Sequence of chain 1.C:
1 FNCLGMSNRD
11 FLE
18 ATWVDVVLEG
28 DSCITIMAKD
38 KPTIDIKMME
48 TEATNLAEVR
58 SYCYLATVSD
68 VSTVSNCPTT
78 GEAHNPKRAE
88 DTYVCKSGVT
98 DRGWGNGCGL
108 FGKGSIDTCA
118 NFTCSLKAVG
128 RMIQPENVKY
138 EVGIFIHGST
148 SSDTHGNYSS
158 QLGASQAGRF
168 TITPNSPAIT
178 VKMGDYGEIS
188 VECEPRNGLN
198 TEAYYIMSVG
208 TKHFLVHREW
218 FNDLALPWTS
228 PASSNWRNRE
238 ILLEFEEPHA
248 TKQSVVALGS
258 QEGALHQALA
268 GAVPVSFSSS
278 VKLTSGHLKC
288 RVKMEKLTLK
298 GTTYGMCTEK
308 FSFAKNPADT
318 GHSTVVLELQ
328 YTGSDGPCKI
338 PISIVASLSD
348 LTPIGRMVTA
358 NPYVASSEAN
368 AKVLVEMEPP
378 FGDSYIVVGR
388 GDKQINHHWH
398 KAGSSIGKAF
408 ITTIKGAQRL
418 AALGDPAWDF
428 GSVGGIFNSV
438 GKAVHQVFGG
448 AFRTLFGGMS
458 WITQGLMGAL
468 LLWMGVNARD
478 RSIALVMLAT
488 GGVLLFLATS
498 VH

This small molecule binds to this protein.
Small molecule (SMILES): CC(=O)N[C@@H]1[C@@H](O)[C@H](O)[C@@H](CO)O[C@H]1O

Binding-site contacts:
Ligand atom C5 contacts residue ASN154 of chain 1.C at 3.7 Å.
Ligand atom C4 contacts residue ASN154 of chain 1.C at 4.2 Å.
Ligand atom C1 contacts residue SER157 of chain 1.C at 3.9 Å.
Ligand atom O5 contacts residue ASN154 of chain 1.C at 2.4 Å (h-bond).
Ligand atom N2 contacts residue ASN154 of chain 1.C at 2.9 Å (h-bond).
Ligand atom C1 contacts residue ASN154 of chain 1.C at 1.4 Å.
Ligand atom C2 contacts residue ASN154 of chain 1.C at 2.4 Å.
Ligand atom C8 contacts residue ASN154 of chain 1.C at 4.2 Å.
Ligand atom C3 contacts residue ASN154 of chain 1.C at 3.8 Å.
Ligand atom O5 contacts residue SER157 of chain 1.C at 3.8 Å.
Ligand atom C7 contacts residue ASN154 of chain 1.C at 4.0 Å.